Binding-site contacts:
Ligand atom C19 contacts residue GLY126 of chain 1.J at 3.7 Å.
Ligand atom O01 contacts residue SER129 of chain 1.J at 3.2 Å (h-bond).
Ligand atom BR2 contacts residue TYR47 of chain 1.J at 3.4 Å.
Ligand atom BR1 contacts residue TYR64 of chain 1.J at 3.6 Å.
Ligand atom O01 contacts residue TYR56 of chain 1.J at 2.9 Å (h-bond).
Ligand atom C31 contacts residue TRP88 of chain 1.J at 3.2 Å (hydrophobic).
Ligand atom C10 contacts residue TYR64 of chain 1.J at 3.5 Å (hydrophobic).
Ligand atom C12 contacts residue TYR64 of chain 1.J at 3.5 Å (hydrophobic).
Ligand atom C24 contacts residue TRP88 of chain 1.J at 3.7 Å (hydrophobic).
Ligand atom O27 contacts residue LEU110 of chain 1.J at 3.1 Å.
Ligand atom BR1 contacts residue TRP60 of chain 1.J at 3.5 Å.
Ligand atom C22 contacts residue LEU40 of chain 1.J at 3.5 Å (hydrophobic).
Ligand atom N26 contacts residue TRP60 of chain 1.J at 3.5 Å (h-bond).
Ligand atom N03 contacts residue THR75 of chain 1.J at 3.7 Å.
Ligand atom O21 contacts residue GLY38 of chain 1.J at 3.6 Å.
Ligand atom C32 contacts residue THR75 of chain 1.J at 3.6 Å.
Ligand atom C04 contacts residue ASP73 of chain 1.J at 3.4 Å.
Ligand atom C05 contacts residue TYR64 of chain 1.J at 3.5 Å (hydrophobic).
Ligand atom O23 contacts residue LEU36 of chain 1.J at 3.3 Å.
Ligand atom C31 contacts residue THR75 of chain 1.J at 3.7 Å.
Ligand atom O27 contacts residue TRP60 of chain 1.J at 3.3 Å (h-bond).
Ligand atom C16 contacts residue ALA127 of chain 1.J at 3.7 Å (hydrophobic).
Ligand atom N26 contacts residue TYR56 of chain 1.J at 3.7 Å.
Ligand atom C29 contacts residue PHE101 of chain 1.J at 3.6 Å (hydrophobic).
Ligand atom C22 contacts residue GLY38 of chain 1.J at 3.5 Å.
Ligand atom C19 contacts residue TYR47 of chain 1.J at 3.5 Å (hydrophobic).
Ligand atom O28 contacts residue TYR56 of chain 1.J at 3.4 Å.
Ligand atom C09 contacts residue TYR64 of chain 1.J at 3.5 Å (hydrophobic).
Ligand atom C30 contacts residue PHE101 of chain 1.J at 3.7 Å (hydrophobic).
Ligand atom C32 contacts residue TRP88 of chain 1.J at 3.5 Å (hydrophobic).
Ligand atom C30 contacts residue TYR93 of chain 1.J at 3.4 Å (hydrophobic).
Ligand atom C30 contacts residue TRP88 of chain 1.J at 3.6 Å (hydrophobic).
Ligand atom C07 contacts residue LEU36 of chain 1.J at 3.6 Å (hydrophobic).
Ligand atom N03 contacts residue ASP73 of chain 1.J at 2.6 Å (salt-bridge).
Ligand atom C22 contacts residue LEU125 of chain 1.J at 3.7 Å (hydrophobic).
Ligand atom O28 contacts residue TRP60 of chain 1.J at 3.1 Å (h-bond).
Ligand atom C22 contacts residue LEU39 of chain 1.J at 3.4 Å (hydrophobic).
Ligand atom C18 contacts residue TYR47 of chain 1.J at 3.5 Å (hydrophobic).
Ligand atom C07 contacts residue TYR64 of chain 1.J at 3.6 Å (hydrophobic).
Ligand atom C06 contacts residue TYR64 of chain 1.J at 3.5 Å (hydrophobic).

Sequence of chain 1.J:
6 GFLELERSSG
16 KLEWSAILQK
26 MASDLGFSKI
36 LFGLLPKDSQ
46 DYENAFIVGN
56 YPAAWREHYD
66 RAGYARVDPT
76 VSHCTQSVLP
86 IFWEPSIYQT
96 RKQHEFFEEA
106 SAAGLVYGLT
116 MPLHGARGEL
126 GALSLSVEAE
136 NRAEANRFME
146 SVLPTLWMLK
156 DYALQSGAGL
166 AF

This protein binds this small molecule.
Small molecule (SMILES): COc1ccccc1C(=O)Oc1c(Br)cc(Br)cc1CNC(=O)c1ccccc1[N+](=O)[O-]